Sequence of chain 1.B:
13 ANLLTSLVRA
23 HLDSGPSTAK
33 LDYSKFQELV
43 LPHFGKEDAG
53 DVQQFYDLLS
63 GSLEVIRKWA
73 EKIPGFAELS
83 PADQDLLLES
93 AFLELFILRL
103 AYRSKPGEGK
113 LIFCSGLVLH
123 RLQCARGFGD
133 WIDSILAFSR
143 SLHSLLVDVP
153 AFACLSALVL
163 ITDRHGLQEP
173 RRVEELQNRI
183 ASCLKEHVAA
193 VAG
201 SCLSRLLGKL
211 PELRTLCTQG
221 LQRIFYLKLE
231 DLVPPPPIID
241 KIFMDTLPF

The small molecule below binds the protein below.
Small molecule (SMILES): CCCCCCCCCC(=O)c1cc(OC)cc(OC)c1

Binding-site contacts:
Ligand atom C13 contacts residue PHE94 of chain 1.B at 3.9 Å (hydrophobic).
Ligand atom C9 contacts residue ARG166 of chain 1.B at 3.8 Å.
Ligand atom C13 contacts residue GLU96 of chain 1.B at 3.2 Å.
Ligand atom C14 contacts residue LEU95 of chain 1.B at 3.3 Å (hydrophobic).
Ligand atom C7 contacts residue THR164 of chain 1.B at 3.6 Å.
Ligand atom C21 contacts residue THR164 of chain 1.B at 3.0 Å.
Ligand atom C1 contacts residue ARG214 of chain 1.B at 3.9 Å.
Ligand atom C12 contacts residue GLU96 of chain 1.B at 3.2 Å.
Ligand atom C11 contacts residue ARG166 of chain 1.B at 3.0 Å.
Ligand atom C11 contacts residue GLU96 of chain 1.B at 2.4 Å.
Ligand atom C11 contacts residue SER92 of chain 1.B at 3.5 Å.
Ligand atom C12 contacts residue ALA93 of chain 1.B at 3.7 Å (hydrophobic).
Ligand atom C21 contacts residue ASP165 of chain 1.B at 2.7 Å.
Ligand atom C14 contacts residue SER92 of chain 1.B at 3.5 Å.
Ligand atom C15 contacts residue SER92 of chain 1.B at 3.6 Å.
Ligand atom C14 contacts residue GLU96 of chain 1.B at 3.4 Å.
Ligand atom C13 contacts residue SER92 of chain 1.B at 2.6 Å.
Ligand atom C13 contacts residue ALA93 of chain 1.B at 3.3 Å (hydrophobic).
Ligand atom C4 contacts residue ARG166 of chain 1.B at 4.0 Å.
Ligand atom C16 contacts residue CYS217 of chain 1.B at 3.6 Å (hydrophobic).
Ligand atom C1 contacts residue ARG166 of chain 1.B at 3.5 Å.
Ligand atom O19 contacts residue THR164 of chain 1.B at 3.9 Å.
Ligand atom C10 contacts residue GLU96 of chain 1.B at 2.2 Å.
Ligand atom O19 contacts residue ASP165 of chain 1.B at 3.6 Å (salt-bridge).
Ligand atom C9 contacts residue ARG214 of chain 1.B at 3.3 Å.
Ligand atom C13 contacts residue LEU95 of chain 1.B at 3.8 Å (hydrophobic).
Ligand atom O8 contacts residue ARG166 of chain 1.B at 3.6 Å (salt-bridge).
Ligand atom C12 contacts residue SER92 of chain 1.B at 2.8 Å.
Ligand atom O8 contacts residue VAL161 of chain 1.B at 3.1 Å (h-bond).
Ligand atom C2 contacts residue ARG166 of chain 1.B at 3.6 Å.
Ligand atom C9 contacts residue GLU96 of chain 1.B at 2.1 Å.
Ligand atom C11 contacts residue ALA93 of chain 1.B at 3.5 Å (hydrophobic).
Ligand atom C1 contacts residue GLU96 of chain 1.B at 3.6 Å.
Ligand atom C3 contacts residue ARG214 of chain 1.B at 4.0 Å.
Ligand atom C10 contacts residue ARG166 of chain 1.B at 3.2 Å.
Ligand atom O8 contacts residue GOL1 of chain 1.D at 3.6 Å.
Ligand atom C3 contacts residue ARG166 of chain 1.B at 3.5 Å.
Ligand atom C12 contacts residue ARG166 of chain 1.B at 3.8 Å.
Ligand atom O8 contacts residue THR164 of chain 1.B at 3.5 Å.
Ligand atom C17 contacts residue CYS217 of chain 1.B at 3.5 Å (hydrophobic).